This small molecule binds to this protein.
Small molecule (SMILES): COc1cc2c(c(OC)c1OC)[C@H](c1cc(Br)ccc1F)CC(=O)N2

Binding-site contacts:
Ligand atom C04 contacts residue LEU51 of chain 1.A at 4.0 Å (hydrophobic).
Ligand atom N14 contacts residue PRO41 of chain 1.A at 3.1 Å (h-bond).
Ligand atom C02 contacts residue LEU53 of chain 1.A at 3.5 Å (hydrophobic).
Ligand atom C12 contacts residue PHE42 of chain 1.A at 3.6 Å (hydrophobic).
Ligand atom BR contacts residue MET108 of chain 1.A at 3.1 Å.
Ligand atom C12 contacts residue VAL46 of chain 1.A at 3.7 Å (hydrophobic).
Ligand atom C09 contacts residue PRO41 of chain 1.A at 3.1 Å (hydrophobic).
Ligand atom C10 contacts residue VAL46 of chain 1.A at 3.9 Å (hydrophobic).
Ligand atom BR contacts residue ASP104 of chain 1.A at 4.0 Å.
Ligand atom C02 contacts residue ASN99 of chain 1.A at 3.7 Å.
Ligand atom BR contacts residue ILE105 of chain 1.A at 4.1 Å.
Ligand atom C17 contacts residue LEU51 of chain 1.A at 3.9 Å (hydrophobic).
Ligand atom C08 contacts residue PRO41 of chain 1.A at 3.5 Å (hydrophobic).
Ligand atom O16 contacts residue PRO41 of chain 1.A at 3.9 Å.
Ligand atom C02 contacts residue TYR98 of chain 1.A at 4.0 Å (hydrophobic).
Ligand atom C08 contacts residue LEU51 of chain 1.A at 3.9 Å (hydrophobic).
Ligand atom F21 contacts residue LEU51 of chain 1.A at 3.5 Å.
Ligand atom C13 contacts residue LEU51 of chain 1.A at 3.6 Å (hydrophobic).
Ligand atom C10 contacts residue ILE105 of chain 1.A at 3.9 Å (hydrophobic).
Ligand atom O01 contacts residue ASN99 of chain 1.A at 3.6 Å (h-bond).
Ligand atom C15 contacts residue TRP40 of chain 1.A at 3.7 Å (hydrophobic).
Ligand atom N14 contacts residue LEU51 of chain 1.A at 4.2 Å.
Ligand atom C23 contacts residue TRP40 of chain 1.A at 3.9 Å (hydrophobic).
Ligand atom C24 contacts residue TRP40 of chain 1.A at 4.0 Å (hydrophobic).
Ligand atom C04 contacts residue ILE105 of chain 1.A at 4.2 Å (hydrophobic).
Ligand atom C03 contacts residue ILE105 of chain 1.A at 3.9 Å (hydrophobic).
Ligand atom BR contacts residue TRP40 of chain 1.A at 4.2 Å.
Ligand atom O01 contacts residue ILE105 of chain 1.A at 3.9 Å.
Ligand atom C15 contacts residue PRO41 of chain 1.A at 3.8 Å (hydrophobic).
Ligand atom C17 contacts residue TRP40 of chain 1.A at 3.6 Å (hydrophobic).
Ligand atom O16 contacts residue GLN44 of chain 1.A at 3.9 Å.
Ligand atom O16 contacts residue TRP40 of chain 1.A at 3.6 Å.
Ligand atom C12 contacts residue PRO41 of chain 1.A at 4.0 Å (hydrophobic).
Ligand atom C06 contacts residue ILE105 of chain 1.A at 3.9 Å (hydrophobic).
Ligand atom C09 contacts residue ILE105 of chain 1.A at 4.1 Å (hydrophobic).
Ligand atom C09 contacts residue VAL46 of chain 1.A at 3.9 Å (hydrophobic).
Ligand atom C07 contacts residue LEU51 of chain 1.A at 3.5 Å (hydrophobic).
Ligand atom O11 contacts residue VAL46 of chain 1.A at 3.5 Å.
Ligand atom C23 contacts residue ILE105 of chain 1.A at 4.1 Å (hydrophobic).
Ligand atom O11 contacts residue ILE105 of chain 1.A at 4.2 Å.

Sequence of chain 1.A:
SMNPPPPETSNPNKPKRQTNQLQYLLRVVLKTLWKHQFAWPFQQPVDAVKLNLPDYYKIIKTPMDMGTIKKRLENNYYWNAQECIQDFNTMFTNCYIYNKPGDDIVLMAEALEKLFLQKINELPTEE